Binding-site contacts:
Ligand atom O7 contacts residue ASN154 of chain 3.B at 4.3 Å.
Ligand atom C2 contacts residue ASN154 of chain 3.B at 2.5 Å.
Ligand atom C1 contacts residue MET151 of chain 3.B at 4.2 Å (hydrophobic).
Ligand atom C5 contacts residue ASN154 of chain 3.B at 3.7 Å.
Ligand atom C7 contacts residue ASN154 of chain 3.B at 3.4 Å.
Ligand atom O5 contacts residue ASN154 of chain 3.B at 2.4 Å (h-bond).
Ligand atom C3 contacts residue ASN154 of chain 3.B at 3.9 Å.
Ligand atom O4 contacts residue MET151 of chain 3.B at 4.4 Å.
Ligand atom C8 contacts residue ASN154 of chain 3.B at 3.0 Å.
Ligand atom C2 contacts residue MET151 of chain 3.B at 4.0 Å (hydrophobic).
Ligand atom C5 contacts residue MET151 of chain 3.B at 4.1 Å (hydrophobic).
Ligand atom C1 contacts residue ASN154 of chain 3.B at 1.4 Å.
Ligand atom C4 contacts residue MET151 of chain 3.B at 3.5 Å (hydrophobic).
Ligand atom C3 contacts residue MET151 of chain 3.B at 4.1 Å (hydrophobic).
Ligand atom C4 contacts residue ASN154 of chain 3.B at 4.2 Å.
Ligand atom O5 contacts residue MET151 of chain 3.B at 3.7 Å.
Ligand atom O3 contacts residue MET151 of chain 3.B at 4.2 Å.
Ligand atom N2 contacts residue ASN154 of chain 3.B at 2.9 Å.

The small molecule below binds the protein below.
Small molecule (SMILES): CC(=O)N[C@@H]1[C@@H](O)[C@H](O)[C@@H](CO)O[C@H]1O

Sequence of chain 3.B:
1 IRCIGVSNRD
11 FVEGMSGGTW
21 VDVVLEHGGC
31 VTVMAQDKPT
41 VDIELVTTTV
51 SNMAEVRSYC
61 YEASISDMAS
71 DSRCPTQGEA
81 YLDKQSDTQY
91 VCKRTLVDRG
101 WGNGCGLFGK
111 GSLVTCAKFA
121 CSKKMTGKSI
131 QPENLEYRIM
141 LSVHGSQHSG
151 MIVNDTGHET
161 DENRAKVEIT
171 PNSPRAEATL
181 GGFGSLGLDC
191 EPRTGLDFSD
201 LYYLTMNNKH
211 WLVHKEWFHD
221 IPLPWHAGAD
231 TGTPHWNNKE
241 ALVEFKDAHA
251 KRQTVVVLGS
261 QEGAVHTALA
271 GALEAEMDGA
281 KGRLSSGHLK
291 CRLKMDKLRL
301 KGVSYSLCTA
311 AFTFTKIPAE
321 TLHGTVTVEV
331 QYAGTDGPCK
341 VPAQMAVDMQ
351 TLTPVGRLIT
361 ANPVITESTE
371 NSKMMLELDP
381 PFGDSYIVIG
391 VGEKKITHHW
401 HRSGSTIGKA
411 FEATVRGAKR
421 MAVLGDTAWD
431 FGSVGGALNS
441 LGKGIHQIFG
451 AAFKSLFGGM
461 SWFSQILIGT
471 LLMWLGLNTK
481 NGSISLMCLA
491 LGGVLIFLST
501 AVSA